This protein binds this small molecule.
Small molecule (SMILES): O=C(O)C(=O)C[C@@H](O)C(=O)O

Binding-site contacts:
Ligand atom O04 contacts residue ARG359 of chain 1.A at 2.9 Å (salt-bridge).
Ligand atom O02 contacts residue ILE408 of chain 1.A at 4.0 Å.
Ligand atom O01 contacts residue TRP382 of chain 1.A at 4.0 Å.
Ligand atom C01 contacts residue MET341 of chain 1.A at 3.9 Å (hydrophobic).
Ligand atom O01 contacts residue ILE408 of chain 1.A at 3.8 Å.
Ligand atom O05 contacts residue TRP296 of chain 1.A at 3.4 Å.
Ligand atom O04 contacts residue HIS396 of chain 1.A at 2.9 Å (h-bond).
Ligand atom O04 contacts residue MN1 of chain 1.B at 2.1 Å.
Ligand atom O03 contacts residue ILE410 of chain 1.A at 3.6 Å.
Ligand atom O03 contacts residue MN1 of chain 1.B at 4.2 Å.
Ligand atom C05 contacts residue HIS396 of chain 1.A at 3.6 Å.
Ligand atom C02 contacts residue ARG359 of chain 1.A at 3.5 Å.
Ligand atom C03 contacts residue ILE410 of chain 1.A at 3.9 Å (hydrophobic).
Ligand atom O02 contacts residue TRP296 of chain 1.A at 3.1 Å (h-bond).
Ligand atom O06 contacts residue HIS350 of chain 1.A at 3.1 Å.
Ligand atom C01 contacts residue ILE408 of chain 1.A at 3.9 Å (hydrophobic).
Ligand atom O01 contacts residue VAL398 of chain 1.A at 4.0 Å.
Ligand atom O02 contacts residue ARG406 of chain 1.A at 2.6 Å (salt-bridge).
Ligand atom C01 contacts residue SER339 of chain 1.A at 3.7 Å.
Ligand atom C04 contacts residue VAL398 of chain 1.A at 3.8 Å (hydrophobic).
Ligand atom O04 contacts residue ASP392 of chain 1.A at 4.1 Å.
Ligand atom O05 contacts residue ILE410 of chain 1.A at 3.8 Å.
Ligand atom O03 contacts residue ARG359 of chain 1.A at 3.4 Å.
Ligand atom C02 contacts residue MN1 of chain 1.B at 2.8 Å.
Ligand atom C03 contacts residue HIS361 of chain 1.A at 4.2 Å.
Ligand atom C01 contacts residue ARG406 of chain 1.A at 3.4 Å.
Ligand atom O06 contacts residue MN1 of chain 1.B at 2.0 Å.
Ligand atom O02 contacts residue SER339 of chain 1.A at 2.6 Å (h-bond).
Ligand atom C02 contacts residue HIS396 of chain 1.A at 3.6 Å.
Ligand atom C03 contacts residue TRP296 of chain 1.A at 4.2 Å (hydrophobic).
Ligand atom O03 contacts residue HIS361 of chain 1.A at 2.7 Å (h-bond).
Ligand atom O03 contacts residue PHE390 of chain 1.A at 4.0 Å.
Ligand atom O06 contacts residue HIS396 of chain 1.A at 2.9 Å (h-bond).
Ligand atom O01 contacts residue ARG406 of chain 1.A at 2.7 Å (salt-bridge).
Ligand atom C02 contacts residue HIS361 of chain 1.A at 4.1 Å.
Ligand atom O02 contacts residue MET341 of chain 1.A at 3.7 Å.
Ligand atom O05 contacts residue SER339 of chain 1.A at 3.9 Å.
Ligand atom C01 contacts residue TRP296 of chain 1.A at 3.7 Å (hydrophobic).
Ligand atom C05 contacts residue MN1 of chain 1.B at 2.8 Å.
Ligand atom O01 contacts residue MET341 of chain 1.A at 3.7 Å.

Sequence of chain 1.A:
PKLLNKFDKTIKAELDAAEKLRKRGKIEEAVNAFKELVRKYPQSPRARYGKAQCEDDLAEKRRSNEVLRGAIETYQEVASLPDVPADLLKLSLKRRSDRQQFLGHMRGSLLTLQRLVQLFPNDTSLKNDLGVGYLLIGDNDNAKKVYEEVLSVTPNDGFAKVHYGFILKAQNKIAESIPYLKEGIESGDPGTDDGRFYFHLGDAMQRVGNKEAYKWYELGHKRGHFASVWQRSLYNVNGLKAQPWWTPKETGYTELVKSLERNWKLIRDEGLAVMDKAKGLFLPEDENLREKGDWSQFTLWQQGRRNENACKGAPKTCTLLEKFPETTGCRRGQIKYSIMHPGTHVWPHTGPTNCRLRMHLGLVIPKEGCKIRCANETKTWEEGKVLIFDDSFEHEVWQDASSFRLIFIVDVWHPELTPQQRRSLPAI